Binding-site contacts:
Ligand atom C5 contacts residue ASN136 of chain 1.Z at 3.4 Å.
Ligand atom O1G contacts residue GLY84 of chain 1.Z at 3.6 Å (h-bond).
Ligand atom O2A contacts residue TYR47 of chain 1.Z at 2.9 Å (h-bond).
Ligand atom O1A contacts residue GLY23 of chain 1.Z at 3.3 Å.
Ligand atom C8 contacts residue THR26 of chain 1.Z at 3.5 Å.
Ligand atom O3A contacts residue GLY23 of chain 1.Z at 3.6 Å.
Ligand atom O1G contacts residue THR62 of chain 1.Z at 3.1 Å (h-bond).
Ligand atom O3G contacts residue THR62 of chain 1.Z at 3.0 Å (h-bond).
Ligand atom C5 contacts residue LEU176 of chain 1.Z at 3.7 Å (hydrophobic).
Ligand atom O2B contacts residue THR62 of chain 1.Z at 3.3 Å (h-bond).
Ligand atom O3' contacts residue TYR47 of chain 1.Z at 3.6 Å.
Ligand atom O1G contacts residue MG1 of chain 1.LB at 2.1 Å.
Ligand atom C5' contacts residue TYR47 of chain 1.Z at 3.1 Å (hydrophobic).
Ligand atom O2G contacts residue GLY84 of chain 1.Z at 2.9 Å (h-bond).
Ligand atom C3B contacts residue VAL20 of chain 1.Z at 3.6 Å (hydrophobic).
Ligand atom O2B contacts residue THR25 of chain 1.Z at 2.6 Å (h-bond).
Ligand atom O1A contacts residue THR26 of chain 1.Z at 2.8 Å (h-bond).
Ligand atom O6 contacts residue LEU176 of chain 1.Z at 3.5 Å (h-bond).
Ligand atom C3B contacts residue ASP21 of chain 1.Z at 2.7 Å.
Ligand atom O6 contacts residue SER174 of chain 1.Z at 3.3 Å.
Ligand atom O1B contacts residue LYS24 of chain 1.Z at 2.7 Å (salt-bridge).
Ligand atom N7 contacts residue ASN136 of chain 1.Z at 3.2 Å (h-bond).
Ligand atom PG contacts residue MG1 of chain 1.LB at 3.5 Å.
Ligand atom O2B contacts residue MG1 of chain 1.LB at 2.2 Å.
Ligand atom O1B contacts residue HIS22 of chain 1.Z at 3.5 Å (h-bond).
Ligand atom O3A contacts residue ASP21 of chain 1.Z at 3.6 Å.
Ligand atom O1A contacts residue THR25 of chain 1.Z at 3.5 Å (h-bond).
Ligand atom C3B contacts residue LYS24 of chain 1.Z at 3.7 Å.
Ligand atom N1 contacts residue ASP139 of chain 1.Z at 3.4 Å (salt-bridge).
Ligand atom C6 contacts residue ASN136 of chain 1.Z at 3.4 Å.
Ligand atom O1G contacts residue LYS24 of chain 1.Z at 3.4 Å (salt-bridge).
Ligand atom O2A contacts residue THR25 of chain 1.Z at 3.7 Å.
Ligand atom N2 contacts residue MET140 of chain 1.Z at 3.2 Å.
Ligand atom O1B contacts residue GLY23 of chain 1.Z at 3.2 Å (h-bond).
Ligand atom PB contacts residue MG1 of chain 1.LB at 3.6 Å.
Ligand atom O2G contacts residue HIS85 of chain 1.Z at 3.6 Å (h-bond).
Ligand atom O6 contacts residue ASN136 of chain 1.Z at 2.9 Å (h-bond).
Ligand atom O3G contacts residue ILE61 of chain 1.Z at 3.3 Å.
Ligand atom O6 contacts residue ALA175 of chain 1.Z at 3.2 Å (h-bond).
Ligand atom PB contacts residue LYS24 of chain 1.Z at 3.7 Å.

This small molecule binds to this protein.
Small molecule (SMILES): Nc1nc2c(ncn2[C@@H]2O[C@H](CO[P](=O)(O)O[P](=O)(O)CP(=O)(O)O)[C@@H](O)[C@H]2O)c(=O)[nH]1

Sequence of chain 1.Z:
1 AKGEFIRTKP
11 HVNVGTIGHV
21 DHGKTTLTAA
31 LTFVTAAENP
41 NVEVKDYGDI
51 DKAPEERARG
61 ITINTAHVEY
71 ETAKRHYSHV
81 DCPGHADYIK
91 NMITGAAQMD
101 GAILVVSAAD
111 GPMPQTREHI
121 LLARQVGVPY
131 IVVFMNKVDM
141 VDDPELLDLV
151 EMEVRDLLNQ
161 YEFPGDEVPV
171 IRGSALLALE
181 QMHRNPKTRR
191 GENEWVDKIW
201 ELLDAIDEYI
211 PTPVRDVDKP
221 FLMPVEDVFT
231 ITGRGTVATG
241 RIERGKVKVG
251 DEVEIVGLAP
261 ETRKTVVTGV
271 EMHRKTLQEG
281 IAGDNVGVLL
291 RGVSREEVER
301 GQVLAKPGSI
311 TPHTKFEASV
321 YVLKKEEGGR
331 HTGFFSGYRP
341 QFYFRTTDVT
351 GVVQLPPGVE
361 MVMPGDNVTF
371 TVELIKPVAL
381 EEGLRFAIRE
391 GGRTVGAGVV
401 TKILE